Binding-site contacts:
Ligand atom N2 contacts residue ASN410 of chain 1.B at 3.0 Å (h-bond).
Ligand atom C7 contacts residue ASN410 of chain 1.B at 3.7 Å.
Ligand atom O5 contacts residue ASN410 of chain 1.B at 2.3 Å (h-bond).
Ligand atom C5 contacts residue ASN410 of chain 1.B at 3.5 Å.
Ligand atom C6 contacts residue ASN410 of chain 1.B at 4.5 Å.
Ligand atom C3 contacts residue ASN410 of chain 1.B at 3.8 Å.
Ligand atom C2 contacts residue ASN410 of chain 1.B at 2.5 Å.
Ligand atom C1 contacts residue ASN410 of chain 1.B at 1.4 Å.
Ligand atom C4 contacts residue ASN410 of chain 1.B at 4.2 Å.
Ligand atom O7 contacts residue ASN410 of chain 1.B at 4.1 Å.

Sequence of chain 1.B:
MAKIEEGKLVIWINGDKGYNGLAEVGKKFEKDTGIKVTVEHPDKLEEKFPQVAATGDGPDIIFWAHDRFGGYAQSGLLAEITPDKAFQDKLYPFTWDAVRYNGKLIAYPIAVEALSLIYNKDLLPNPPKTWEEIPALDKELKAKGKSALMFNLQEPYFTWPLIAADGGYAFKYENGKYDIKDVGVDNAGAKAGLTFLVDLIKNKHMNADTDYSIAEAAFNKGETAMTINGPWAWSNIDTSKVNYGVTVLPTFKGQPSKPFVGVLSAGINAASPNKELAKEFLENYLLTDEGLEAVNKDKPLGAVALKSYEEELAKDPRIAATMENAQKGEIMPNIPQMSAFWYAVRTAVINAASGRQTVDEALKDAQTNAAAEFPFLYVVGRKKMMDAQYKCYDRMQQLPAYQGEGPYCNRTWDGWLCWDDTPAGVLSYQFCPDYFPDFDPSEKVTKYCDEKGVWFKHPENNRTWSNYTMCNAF

A small-molecule ligand and the protein it binds are described below.
Small molecule (SMILES): CC(=O)N[C@@H]1[C@@H](O)[C@H](O)[C@@H](CO)O[C@H]1O